Sequence of chain 4.G:
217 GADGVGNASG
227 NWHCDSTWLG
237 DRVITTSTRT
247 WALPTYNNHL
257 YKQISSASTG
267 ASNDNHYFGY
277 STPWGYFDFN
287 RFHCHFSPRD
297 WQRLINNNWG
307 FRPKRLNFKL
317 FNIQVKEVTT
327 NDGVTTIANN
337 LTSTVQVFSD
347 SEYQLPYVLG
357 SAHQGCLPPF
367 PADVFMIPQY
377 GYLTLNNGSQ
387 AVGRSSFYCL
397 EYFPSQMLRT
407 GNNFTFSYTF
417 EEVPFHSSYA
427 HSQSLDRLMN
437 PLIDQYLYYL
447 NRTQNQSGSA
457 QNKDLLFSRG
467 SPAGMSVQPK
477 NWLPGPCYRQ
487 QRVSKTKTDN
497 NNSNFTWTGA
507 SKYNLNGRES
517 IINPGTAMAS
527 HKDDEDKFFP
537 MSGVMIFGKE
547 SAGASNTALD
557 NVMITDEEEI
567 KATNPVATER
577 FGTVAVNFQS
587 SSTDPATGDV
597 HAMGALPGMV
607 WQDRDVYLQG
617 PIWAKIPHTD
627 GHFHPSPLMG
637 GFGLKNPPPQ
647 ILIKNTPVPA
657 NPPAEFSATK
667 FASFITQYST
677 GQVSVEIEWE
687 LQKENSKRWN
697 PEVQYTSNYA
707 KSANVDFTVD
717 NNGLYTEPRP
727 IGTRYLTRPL

This small molecule binds to this protein.
Small molecule (SMILES): Nc1ncnc2[nH]cnc12

Binding-site contacts:
Ligand atom N9 contacts residue PRO631 of chain 4.G at 3.8 Å.
Ligand atom C5 contacts residue SER632 of chain 4.G at 3.9 Å.
Ligand atom C6 contacts residue GLY639 of chain 4.G at 3.7 Å.
Ligand atom C6 contacts residue PRO631 of chain 4.G at 4.3 Å (hydrophobic).
Ligand atom N7 contacts residue ASP609 of chain 4.G at 4.0 Å.
Ligand atom C4 contacts residue PRO631 of chain 4.G at 4.2 Å (hydrophobic).
Ligand atom C2 contacts residue ILE622 of chain 4.G at 4.3 Å (hydrophobic).
Ligand atom N6 contacts residue GLY639 of chain 4.G at 3.5 Å (h-bond).
Ligand atom N6 contacts residue SER632 of chain 4.G at 3.6 Å.
Ligand atom N1 contacts residue PHE638 of chain 4.G at 4.1 Å.
Ligand atom C2 contacts residue PRO631 of chain 4.G at 4.2 Å (hydrophobic).
Ligand atom C8 contacts residue HIS630 of chain 4.G at 3.3 Å.
Ligand atom N3 contacts residue GLY639 of chain 4.G at 4.2 Å.
Ligand atom N6 contacts residue PHE638 of chain 4.G at 3.7 Å.
Ligand atom N1 contacts residue GLY639 of chain 4.G at 3.0 Å (h-bond).
Ligand atom N1 contacts residue PRO631 of chain 4.G at 4.2 Å.
Ligand atom C5 contacts residue PRO631 of chain 4.G at 4.4 Å (hydrophobic).
Ligand atom C6 contacts residue SER632 of chain 4.G at 4.0 Å.
Ligand atom N6 contacts residue GLY637 of chain 4.G at 3.4 Å (h-bond).
Ligand atom N7 contacts residue HIS630 of chain 4.G at 3.7 Å.
Ligand atom C2 contacts residue GLY639 of chain 4.G at 2.9 Å.
Ligand atom N7 contacts residue SER632 of chain 4.G at 3.7 Å.
Ligand atom N6 contacts residue PRO633 of chain 4.G at 4.4 Å.
Ligand atom C5 contacts residue PRO420 of chain 4.G at 4.5 Å (hydrophobic).
Ligand atom N9 contacts residue HIS630 of chain 4.G at 4.4 Å.
Ligand atom N3 contacts residue PRO631 of chain 4.G at 4.1 Å.